A small-molecule ligand and the protein it binds are described below.
Small molecule (SMILES): Nc1nc(=O)c2ncn([C@@H]3O[C@H](CO[P](=O)(O)O[C@H]4[C@@H](O)[C@H](n5cnc6c(=O)nc(N)[nH]c65)O[C@@H]4CO[P](=O)(O)O[C@H]4[C@@H](O)[C@H](n5cnc6c(=O)nc(N)[nH]c65)O[C@@H]4CO[P](=O)(O)O[C@H]4[C@@H](O)[C@H](n5cnc6c(=O)nc(N)[nH]c65)O[C@@H]4COP(=O)=O)[C@@H](O)[C@H]3O)c2[nH]1

Binding-site contacts:
Ligand atom C5 contacts residue ASN189 of chain 2.B at 3.1 Å.
Ligand atom C8 contacts residue GLN320 of chain 2.B at 3.1 Å.
Ligand atom OP1 contacts residue TYR328 of chain 2.B at 2.9 Å (h-bond).
Ligand atom O2' contacts residue ARG187 of chain 2.B at 2.3 Å (salt-bridge).
Ligand atom N1 contacts residue ILE294 of chain 2.B at 3.3 Å.
Ligand atom OP1 contacts residue ARG190 of chain 2.B at 2.5 Å (salt-bridge).
Ligand atom N2 contacts residue LEU202 of chain 2.B at 3.2 Å (h-bond).
Ligand atom O3' contacts residue LEU202 of chain 2.B at 3.1 Å (h-bond).
Ligand atom N7 contacts residue LEU323 of chain 2.B at 3.0 Å.
Ligand atom C3' contacts residue LEU202 of chain 2.B at 3.2 Å (hydrophobic).
Ligand atom O3' contacts residue LYS203 of chain 2.B at 3.2 Å.
Ligand atom N2 contacts residue ILE200 of chain 2.B at 2.4 Å (h-bond).
Ligand atom N3 contacts residue LEU202 of chain 2.B at 3.3 Å (h-bond).
Ligand atom C5' contacts residue ARG167 of chain 2.B at 3.2 Å.
Ligand atom O2' contacts residue SER201 of chain 2.B at 2.9 Å (h-bond).
Ligand atom O2' contacts residue TYR257 of chain 2.B at 2.1 Å (h-bond).
Ligand atom O6 contacts residue ASN189 of chain 2.B at 3.1 Å.
Ligand atom OP1 contacts residue ARG187 of chain 2.B at 2.4 Å (salt-bridge).
Ligand atom N7 contacts residue ASN189 of chain 2.B at 3.3 Å (h-bond).
Ligand atom OP2 contacts residue ARG324 of chain 2.B at 2.4 Å (salt-bridge).
Ligand atom O5' contacts residue TYR165 of chain 2.B at 3.3 Å (h-bond).
Ligand atom OP1 contacts residue ARG252 of chain 2.B at 3.1 Å (salt-bridge).
Ligand atom O6 contacts residue VAL253 of chain 2.B at 2.8 Å (h-bond).
Ligand atom N1 contacts residue GLN244 of chain 2.B at 3.1 Å (h-bond).
Ligand atom O4' contacts residue ARG324 of chain 2.B at 2.5 Å (salt-bridge).
Ligand atom N3 contacts residue ARG187 of chain 2.B at 3.0 Å (salt-bridge).
Ligand atom OP1 contacts residue ARG332 of chain 2.B at 2.5 Å (salt-bridge).
Ligand atom O6 contacts residue ARG190 of chain 2.B at 2.5 Å (salt-bridge).
Ligand atom OP2 contacts residue TYR165 of chain 2.B at 3.1 Å.
Ligand atom N7 contacts residue GLN320 of chain 2.B at 2.8 Å (h-bond).
Ligand atom O6 contacts residue ILE294 of chain 2.B at 3.1 Å.
Ligand atom C5' contacts residue TYR328 of chain 2.B at 3.3 Å (hydrophobic).
Ligand atom O5' contacts residue ARG167 of chain 2.B at 3.1 Å (salt-bridge).
Ligand atom C6 contacts residue VAL253 of chain 2.B at 3.3 Å (hydrophobic).
Ligand atom C2 contacts residue ILE200 of chain 2.B at 3.3 Å (hydrophobic).
Ligand atom OP1 contacts residue TRP251 of chain 2.B at 2.6 Å (h-bond).
Ligand atom OP2 contacts residue ARG84 of chain 2.B at 3.3 Å.
Ligand atom N2 contacts residue SER80 of chain 2.B at 3.2 Å.
Ligand atom C5' contacts residue LEU192 of chain 2.B at 3.2 Å (hydrophobic).
Ligand atom O5' contacts residue TYR328 of chain 2.B at 2.8 Å (h-bond).

Sequence of chain 2.B:
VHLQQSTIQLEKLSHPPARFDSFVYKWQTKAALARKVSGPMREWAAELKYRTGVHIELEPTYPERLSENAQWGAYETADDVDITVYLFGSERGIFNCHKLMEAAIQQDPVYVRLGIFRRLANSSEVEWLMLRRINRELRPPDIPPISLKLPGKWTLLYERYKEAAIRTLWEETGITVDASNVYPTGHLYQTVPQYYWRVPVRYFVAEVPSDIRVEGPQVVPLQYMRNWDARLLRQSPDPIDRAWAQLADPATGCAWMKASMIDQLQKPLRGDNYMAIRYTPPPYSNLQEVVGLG